Sequence of chain 1.C:
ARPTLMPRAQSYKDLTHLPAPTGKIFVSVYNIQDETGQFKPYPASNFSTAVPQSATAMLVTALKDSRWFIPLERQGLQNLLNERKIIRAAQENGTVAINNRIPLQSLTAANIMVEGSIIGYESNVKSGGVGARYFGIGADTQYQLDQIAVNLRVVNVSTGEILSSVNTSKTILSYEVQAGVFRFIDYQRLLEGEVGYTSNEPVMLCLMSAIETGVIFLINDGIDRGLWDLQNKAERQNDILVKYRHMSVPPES

The small molecule below binds the protein below.
Small molecule (SMILES): CC(C)[C@H](N)C(=O)N[C@H](C(=O)N1CCC[C@H]1C(=O)N[C@@H](CCC(N)=O)C(=O)N[C@@H](Cc1ccc(O)cc1)C(=O)NCC=O)C(C)C

Sequence of chain 1.D:
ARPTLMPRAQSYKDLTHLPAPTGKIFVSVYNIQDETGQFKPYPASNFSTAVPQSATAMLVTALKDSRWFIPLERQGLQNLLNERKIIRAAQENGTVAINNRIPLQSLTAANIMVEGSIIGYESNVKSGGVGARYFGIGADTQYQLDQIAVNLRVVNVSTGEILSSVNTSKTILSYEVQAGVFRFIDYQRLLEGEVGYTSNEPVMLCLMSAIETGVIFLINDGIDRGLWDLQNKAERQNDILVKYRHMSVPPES

Binding-site contacts:
Ligand atom OE1 contacts residue ASP253 of chain 1.D at 3.2 Å (salt-bridge).
Ligand atom CG1 contacts residue LEU251 of chain 1.D at 4.0 Å (hydrophobic).
Ligand atom O contacts residue THR46 of chain 1.D at 4.0 Å.
Ligand atom CB contacts residue LEU251 of chain 1.D at 3.5 Å (hydrophobic).
Ligand atom CG1 contacts residue GLY250 of chain 1.D at 3.3 Å.
Ligand atom C contacts residue LEU251 of chain 1.D at 3.8 Å (hydrophobic).
Ligand atom CE2 contacts residue ASN123 of chain 1.C at 3.8 Å.
Ligand atom NE2 contacts residue GLY47 of chain 1.D at 3.0 Å (h-bond).
Ligand atom C contacts residue LYS48 of chain 1.D at 4.0 Å.
Ligand atom CG contacts residue ILE49 of chain 1.D at 3.7 Å (hydrophobic).
Ligand atom OE1 contacts residue THR46 of chain 1.D at 3.7 Å.
Ligand atom C contacts residue THR46 of chain 1.D at 4.0 Å.
Ligand atom CD2 contacts residue ASN123 of chain 1.C at 3.8 Å.
Ligand atom O contacts residue LYS48 of chain 1.D at 3.6 Å (salt-bridge).
Ligand atom CD contacts residue TRP252 of chain 1.D at 3.4 Å (hydrophobic).
Ligand atom CD1 contacts residue ILE122 of chain 1.C at 3.8 Å (hydrophobic).
Ligand atom CG1 contacts residue LEU187 of chain 1.D at 4.0 Å (hydrophobic).
Ligand atom N contacts residue LYS48 of chain 1.D at 3.4 Å (salt-bridge).
Ligand atom CA contacts residue LYS48 of chain 1.D at 3.9 Å.
Ligand atom CG2 contacts residue TRP252 of chain 1.D at 3.7 Å (hydrophobic).
Ligand atom CB contacts residue GLY47 of chain 1.D at 3.7 Å.
Ligand atom NE2 contacts residue TRP252 of chain 1.D at 3.5 Å.
Ligand atom O contacts residue LEU251 of chain 1.D at 3.8 Å.
Ligand atom CD contacts residue GLY47 of chain 1.D at 3.7 Å.
Ligand atom OH contacts residue ILE122 of chain 1.C at 4.0 Å.
Ligand atom N contacts residue LEU251 of chain 1.D at 3.2 Å (h-bond).
Ligand atom CG2 contacts residue LEU251 of chain 1.D at 3.8 Å (hydrophobic).
Ligand atom O contacts residue ASN135 of chain 1.D at 3.6 Å.
Ligand atom CZ contacts residue ILE122 of chain 1.C at 3.8 Å (hydrophobic).
Ligand atom CA contacts residue GLY47 of chain 1.D at 3.7 Å.
Ligand atom NE2 contacts residue ASP253 of chain 1.D at 3.8 Å.
Ligand atom CG contacts residue GLY47 of chain 1.D at 3.8 Å.
Ligand atom CG1 contacts residue ILE136 of chain 1.D at 3.8 Å (hydrophobic).
Ligand atom NE2 contacts residue ILE49 of chain 1.D at 3.4 Å.
Ligand atom OE1 contacts residue TRP252 of chain 1.D at 3.5 Å.
Ligand atom CD contacts residue THR46 of chain 1.D at 4.0 Å.
Ligand atom CG contacts residue ASN135 of chain 1.D at 3.6 Å.
Ligand atom CA contacts residue LEU251 of chain 1.D at 3.4 Å (hydrophobic).
Ligand atom N contacts residue GLY47 of chain 1.D at 3.7 Å.
Ligand atom CE1 contacts residue ILE122 of chain 1.C at 3.9 Å (hydrophobic).